Binding-site contacts:
Ligand atom N1 contacts residue PHE73 of chain 1.B at 3.4 Å.
Ligand atom C8 contacts residue PHE220 of chain 1.B at 3.9 Å (hydrophobic).
Ligand atom C8 contacts residue TYR72 of chain 1.B at 3.6 Å (hydrophobic).
Ligand atom C2 contacts residue ALA70 of chain 1.B at 4.4 Å (hydrophobic).
Ligand atom C8 contacts residue THR191 of chain 1.B at 3.5 Å.
Ligand atom N9 contacts residue TYR72 of chain 1.B at 3.3 Å.
Ligand atom C8 contacts residue ARG195 of chain 1.B at 3.5 Å.
Ligand atom N7 contacts residue TYR72 of chain 1.B at 3.8 Å.
Ligand atom C7 contacts residue THR191 of chain 1.B at 4.1 Å.
Ligand atom N3 contacts residue TYR72 of chain 1.B at 3.4 Å.
Ligand atom N7 contacts residue THR191 of chain 1.B at 2.8 Å (h-bond).
Ligand atom N3 contacts residue PHE220 of chain 1.B at 3.9 Å.
Ligand atom C6 contacts residue TYR72 of chain 1.B at 4.4 Å (hydrophobic).
Ligand atom C7 contacts residue PHE220 of chain 1.B at 3.6 Å (hydrophobic).
Ligand atom N9 contacts residue PHE220 of chain 1.B at 4.0 Å.
Ligand atom C5 contacts residue PHE220 of chain 1.B at 3.7 Å (hydrophobic).
Ligand atom C6 contacts residue THR191 of chain 1.B at 4.4 Å.
Ligand atom C4 contacts residue ASP274 of chain 1.B at 4.0 Å.
Ligand atom N9 contacts residue ASP274 of chain 1.B at 2.9 Å (salt-bridge).
Ligand atom C2 contacts residue TYR72 of chain 1.B at 4.2 Å (hydrophobic).
Ligand atom C7 contacts residue SER123 of chain 1.B at 3.4 Å.
Ligand atom C5 contacts residue THR191 of chain 1.B at 3.9 Å.
Ligand atom N9 contacts residue ARG195 of chain 1.B at 4.1 Å.
Ligand atom C5 contacts residue TYR72 of chain 1.B at 3.8 Å (hydrophobic).
Ligand atom N3 contacts residue ASP274 of chain 1.B at 4.3 Å.
Ligand atom C4 contacts residue TYR72 of chain 1.B at 3.5 Å (hydrophobic).
Ligand atom C2 contacts residue PHE73 of chain 1.B at 3.9 Å (hydrophobic).
Ligand atom C2 contacts residue PHE220 of chain 1.B at 3.5 Å (hydrophobic).
Ligand atom C6 contacts residue PHE220 of chain 1.B at 3.4 Å (hydrophobic).
Ligand atom N1 contacts residue PHE220 of chain 1.B at 3.5 Å.
Ligand atom C6 contacts residue PHE73 of chain 1.B at 3.7 Å (hydrophobic).
Ligand atom C7 contacts residue PHE73 of chain 1.B at 3.6 Å (hydrophobic).
Ligand atom C8 contacts residue ASP274 of chain 1.B at 3.8 Å.
Ligand atom C4 contacts residue PHE220 of chain 1.B at 3.7 Å (hydrophobic).
Ligand atom N7 contacts residue PHE220 of chain 1.B at 3.6 Å.
Ligand atom C5 contacts residue PHE73 of chain 1.B at 4.5 Å (hydrophobic).

Sequence of chain 1.B:
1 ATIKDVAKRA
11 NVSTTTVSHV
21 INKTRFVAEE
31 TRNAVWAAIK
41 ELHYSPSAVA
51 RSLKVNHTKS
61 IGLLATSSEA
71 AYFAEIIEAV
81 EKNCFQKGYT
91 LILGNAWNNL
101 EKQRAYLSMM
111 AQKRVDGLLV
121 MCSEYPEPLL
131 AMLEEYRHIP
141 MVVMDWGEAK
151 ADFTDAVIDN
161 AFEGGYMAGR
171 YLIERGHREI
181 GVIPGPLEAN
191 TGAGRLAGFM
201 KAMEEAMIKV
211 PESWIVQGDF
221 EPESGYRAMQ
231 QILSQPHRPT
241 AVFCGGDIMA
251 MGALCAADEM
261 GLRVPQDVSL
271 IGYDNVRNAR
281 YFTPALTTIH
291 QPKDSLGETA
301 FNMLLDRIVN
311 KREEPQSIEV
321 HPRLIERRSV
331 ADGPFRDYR

The protein below binds the small molecule below.
Small molecule (SMILES): Cc1ncnc2nc[nH]c12